Sequence of chain 1.E:
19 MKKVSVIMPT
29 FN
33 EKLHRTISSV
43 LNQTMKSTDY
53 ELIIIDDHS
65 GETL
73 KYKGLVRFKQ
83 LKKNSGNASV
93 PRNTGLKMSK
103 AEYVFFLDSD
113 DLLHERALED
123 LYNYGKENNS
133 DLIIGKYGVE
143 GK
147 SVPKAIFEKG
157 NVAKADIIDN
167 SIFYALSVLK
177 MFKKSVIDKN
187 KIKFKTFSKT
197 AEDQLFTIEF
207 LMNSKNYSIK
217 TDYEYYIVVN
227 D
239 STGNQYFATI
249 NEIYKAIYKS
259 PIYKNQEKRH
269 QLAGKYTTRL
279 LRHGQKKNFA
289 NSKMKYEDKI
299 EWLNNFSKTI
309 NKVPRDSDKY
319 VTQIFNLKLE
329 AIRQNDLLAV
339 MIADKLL

This protein binds this small molecule.
Small molecule (SMILES): O=P(O)(O)OC[C@H](O)[C@H](O)[C@H](O)COP(=O)(O)OC[C@H](O)[C@H](O)[C@H](O)COP(=O)(O)OC[C@@H](O)[C@@H](O)[C@@H](O)CO

Binding-site contacts:
Ligand atom PBM contacts residue ARG277 of chain 1.E at 3.8 Å.
Ligand atom OAJ contacts residue TYR170 of chain 1.E at 3.5 Å (h-bond).
Ligand atom OAN contacts residue THR320 of chain 1.E at 2.4 Å (h-bond).
Ligand atom CAU contacts residue ALA151 of chain 1.E at 3.7 Å (hydrophobic).
Ligand atom OAD contacts residue GLN200 of chain 1.E at 3.4 Å (h-bond).
Ligand atom PBM contacts residue LEU172 of chain 1.E at 3.7 Å.
Ligand atom OAB contacts residue ALA171 of chain 1.E at 3.2 Å.
Ligand atom OAP contacts residue ARG277 of chain 1.E at 2.3 Å (salt-bridge).
Ligand atom OAL contacts residue ALA151 of chain 1.E at 3.6 Å.
Ligand atom OAH contacts residue HIS281 of chain 1.E at 3.3 Å (h-bond).
Ligand atom CBJ contacts residue TYR170 of chain 1.E at 3.9 Å (hydrophobic).
Ligand atom CAW contacts residue HIS281 of chain 1.E at 3.7 Å.
Ligand atom OAB contacts residue SER173 of chain 1.E at 2.9 Å (h-bond).
Ligand atom CBH contacts residue HIS281 of chain 1.E at 3.6 Å.
Ligand atom PBL contacts residue ARG280 of chain 1.E at 3.4 Å.
Ligand atom OAX contacts residue ARG280 of chain 1.E at 3.1 Å (salt-bridge).
Ligand atom OAN contacts residue THR276 of chain 1.E at 3.6 Å.
Ligand atom OAQ contacts residue ALA151 of chain 1.E at 2.8 Å (h-bond).
Ligand atom PBL contacts residue THR320 of chain 1.E at 3.8 Å.
Ligand atom OAQ contacts residue LYS150 of chain 1.E at 3.1 Å (salt-bridge).
Ligand atom OAX contacts residue TYR170 of chain 1.E at 2.8 Å (h-bond).
Ligand atom CAS contacts residue TYR170 of chain 1.E at 3.8 Å (hydrophobic).
Ligand atom OAH contacts residue TYR170 of chain 1.E at 3.3 Å.
Ligand atom CAS contacts residue ARG280 of chain 1.E at 2.9 Å.
Ligand atom PBL contacts residue TYR170 of chain 1.E at 3.8 Å.
Ligand atom CBH contacts residue TYR170 of chain 1.E at 3.8 Å (hydrophobic).
Ligand atom OAM contacts residue VAL148 of chain 1.E at 3.7 Å.
Ligand atom OAD contacts residue ALA197 of chain 1.E at 3.0 Å (h-bond).
Ligand atom CBK contacts residue TYR170 of chain 1.E at 3.9 Å (hydrophobic).
Ligand atom OAO contacts residue LYS273 of chain 1.E at 3.2 Å.
Ligand atom OAN contacts residue ARG280 of chain 1.E at 2.5 Å (salt-bridge).
Ligand atom OAO contacts residue TYR170 of chain 1.E at 3.5 Å (h-bond).
Ligand atom OAB contacts residue LEU172 of chain 1.E at 2.5 Å (h-bond).
Ligand atom OAJ contacts residue HIS281 of chain 1.E at 3.3 Å.
Ligand atom CAV contacts residue PRO149 of chain 1.E at 3.7 Å (hydrophobic).
Ligand atom CAW contacts residue TYR170 of chain 1.E at 3.6 Å (hydrophobic).
Ligand atom CAV contacts residue TYR170 of chain 1.E at 3.2 Å (hydrophobic).
Ligand atom OAF contacts residue MG1 of chain 1.GA at 3.6 Å.
Ligand atom OAP contacts residue LEU172 of chain 1.E at 3.8 Å.
Ligand atom OAK contacts residue ASP199 of chain 1.E at 3.0 Å (salt-bridge).